A small-molecule ligand and the protein it binds are described below.
Small molecule (SMILES): Nc1ncnc2c1ncn2[C@@H]1O[C@H](CO)[C@H]1CO

Binding-site contacts:
Ligand atom C02 contacts residue HIS75 of chain 2.A at 3.2 Å.
Ligand atom C03 contacts residue HIS75 of chain 2.A at 4.1 Å.
Ligand atom N15 contacts residue PRO79 of chain 2.A at 3.9 Å.
Ligand atom C02 contacts residue SER78 of chain 2.A at 3.9 Å.
Ligand atom N17 contacts residue TRP17 of chain 2.A at 3.8 Å.
Ligand atom C18 contacts residue PRO79 of chain 2.A at 3.7 Å (hydrophobic).
Ligand atom C18 contacts residue TRP17 of chain 2.A at 3.4 Å (hydrophobic).
Ligand atom C06 contacts residue ARG16 of chain 2.A at 3.4 Å.
Ligand atom O07 contacts residue TRP17 of chain 2.A at 3.0 Å (h-bond).
Ligand atom O07 contacts residue ILE77 of chain 2.A at 3.7 Å.
Ligand atom C08 contacts residue ILE77 of chain 2.A at 4.0 Å (hydrophobic).
Ligand atom O01 contacts residue SER78 of chain 2.A at 2.7 Å (h-bond).
Ligand atom O07 contacts residue HIS75 of chain 2.A at 2.4 Å (h-bond).
Ligand atom N17 contacts residue PRO79 of chain 2.A at 3.9 Å.
Ligand atom C06 contacts residue HIS75 of chain 2.A at 3.3 Å.
Ligand atom O01 contacts residue ILE77 of chain 2.A at 3.5 Å.
Ligand atom C08 contacts residue TRP17 of chain 2.A at 3.8 Å (hydrophobic).
Ligand atom O04 contacts residue ALA136 of chain 2.A at 3.8 Å.
Ligand atom N11 contacts residue TRP17 of chain 2.A at 4.0 Å.
Ligand atom C03 contacts residue SER78 of chain 2.A at 3.4 Å.
Ligand atom N14 contacts residue SER157 of chain 2.A at 4.0 Å.
Ligand atom N14 contacts residue ILE154 of chain 2.A at 3.8 Å.
Ligand atom C06 contacts residue TRP17 of chain 2.A at 3.3 Å (hydrophobic).
Ligand atom C13 contacts residue ILE154 of chain 2.A at 4.0 Å (hydrophobic).
Ligand atom C16 contacts residue PRO79 of chain 2.A at 4.0 Å (hydrophobic).
Ligand atom C05 contacts residue TRP17 of chain 2.A at 3.9 Å (hydrophobic).
Ligand atom C05 contacts residue HIS75 of chain 2.A at 3.8 Å.
Ligand atom N17 contacts residue ILE77 of chain 2.A at 4.0 Å.
Ligand atom O01 contacts residue HIS75 of chain 2.A at 4.0 Å.
Ligand atom C12 contacts residue PRO79 of chain 2.A at 3.9 Å (hydrophobic).
Ligand atom O07 contacts residue ARG16 of chain 2.A at 3.9 Å.
Ligand atom N09 contacts residue TRP17 of chain 2.A at 3.4 Å.
Ligand atom C10 contacts residue TRP17 of chain 2.A at 3.7 Å (hydrophobic).
Ligand atom C08 contacts residue SER78 of chain 2.A at 3.9 Å.
Ligand atom N15 contacts residue ILE154 of chain 2.A at 3.9 Å.
Ligand atom C05 contacts residue ARG16 of chain 2.A at 3.9 Å.
Ligand atom N11 contacts residue LEU158 of chain 2.A at 4.1 Å.
Ligand atom C12 contacts residue TRP17 of chain 2.A at 3.8 Å (hydrophobic).
Ligand atom C13 contacts residue PRO79 of chain 2.A at 3.9 Å (hydrophobic).
Ligand atom O04 contacts residue SER78 of chain 2.A at 3.9 Å.

Sequence of chain 2.A:
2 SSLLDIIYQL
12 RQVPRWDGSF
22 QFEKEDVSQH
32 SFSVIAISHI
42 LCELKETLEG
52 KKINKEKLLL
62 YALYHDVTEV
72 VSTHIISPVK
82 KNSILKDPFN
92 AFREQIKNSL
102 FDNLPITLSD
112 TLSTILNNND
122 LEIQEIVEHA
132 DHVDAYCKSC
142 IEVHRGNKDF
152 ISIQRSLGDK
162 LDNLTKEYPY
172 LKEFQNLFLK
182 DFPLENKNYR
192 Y